A small-molecule ligand and the protein it binds are described below.
Small molecule (SMILES): CC(=O)N[C@H]1[C@H](O[C@H]2[C@H](O)[C@@H](NC(C)=O)CO[C@@H]2CO)O[C@H](CO)[C@@H](O[C@@H]2O[C@H](CO)[C@@H](O)[C@H](O)[C@@H]2O)[C@@H]1O

Binding-site contacts:
Ligand atom O3 contacts residue TYR16 of chain 1.A at 4.2 Å.
Ligand atom N2 contacts residue ASN70 of chain 1.A at 2.9 Å (h-bond).
Ligand atom N2 contacts residue THR72 of chain 1.A at 3.9 Å.
Ligand atom C4 contacts residue ASN70 of chain 1.A at 4.2 Å.
Ligand atom C3 contacts residue TYR16 of chain 1.A at 3.8 Å (hydrophobic).
Ligand atom C6 contacts residue ILE18 of chain 1.A at 4.4 Å (hydrophobic).
Ligand atom C7 contacts residue ASN39 of chain 1.A at 3.6 Å.
Ligand atom C1 contacts residue VAL38 of chain 1.A at 4.1 Å (hydrophobic).
Ligand atom C3 contacts residue ASN39 of chain 1.A at 3.8 Å.
Ligand atom C2 contacts residue TYR16 of chain 1.A at 3.9 Å (hydrophobic).
Ligand atom C6 contacts residue ASN70 of chain 1.A at 4.3 Å.
Ligand atom O5 contacts residue ASN70 of chain 1.A at 2.4 Å (h-bond).
Ligand atom O6 contacts residue GLN14 of chain 1.A at 4.1 Å.
Ligand atom O4 contacts residue VAL38 of chain 1.A at 4.2 Å.
Ligand atom N2 contacts residue LEU36 of chain 1.A at 4.4 Å.
Ligand atom C3 contacts residue LEU36 of chain 1.A at 4.3 Å (hydrophobic).
Ligand atom O5 contacts residue VAL38 of chain 1.A at 4.0 Å.
Ligand atom C2 contacts residue ASN39 of chain 1.A at 4.0 Å.
Ligand atom C8 contacts residue ASN39 of chain 1.A at 3.3 Å.
Ligand atom C1 contacts residue TYR16 of chain 1.A at 4.3 Å (hydrophobic).
Ligand atom C6 contacts residue HIS68 of chain 1.A at 3.6 Å.
Ligand atom C5 contacts residue ASN70 of chain 1.A at 3.4 Å.
Ligand atom C1 contacts residue THR72 of chain 1.A at 3.9 Å.
Ligand atom C7 contacts residue ASN70 of chain 1.A at 3.6 Å.
Ligand atom O3 contacts residue LEU36 of chain 1.A at 3.4 Å.
Ligand atom C2 contacts residue VAL38 of chain 1.A at 3.7 Å (hydrophobic).
Ligand atom C8 contacts residue HIS68 of chain 1.A at 4.2 Å.
Ligand atom O7 contacts residue ASN70 of chain 1.A at 3.6 Å (h-bond).
Ligand atom O5 contacts residue HIS68 of chain 1.A at 4.3 Å.
Ligand atom O6 contacts residue ILE18 of chain 1.A at 3.5 Å.
Ligand atom C3 contacts residue ASN70 of chain 1.A at 3.7 Å.
Ligand atom N2 contacts residue ASN39 of chain 1.A at 3.0 Å (h-bond).
Ligand atom O3 contacts residue ASN39 of chain 1.A at 3.9 Å.
Ligand atom C2 contacts residue LEU36 of chain 1.A at 4.3 Å (hydrophobic).
Ligand atom C2 contacts residue ASN70 of chain 1.A at 2.7 Å.
Ligand atom N2 contacts residue VAL38 of chain 1.A at 4.3 Å.
Ligand atom O6 contacts residue TYR16 of chain 1.A at 4.0 Å.
Ligand atom C6 contacts residue TYR16 of chain 1.A at 3.5 Å (hydrophobic).
Ligand atom C1 contacts residue ASN70 of chain 1.A at 1.4 Å.
Ligand atom C5 contacts residue HIS68 of chain 1.A at 3.8 Å.

Sequence of chain 1.A:
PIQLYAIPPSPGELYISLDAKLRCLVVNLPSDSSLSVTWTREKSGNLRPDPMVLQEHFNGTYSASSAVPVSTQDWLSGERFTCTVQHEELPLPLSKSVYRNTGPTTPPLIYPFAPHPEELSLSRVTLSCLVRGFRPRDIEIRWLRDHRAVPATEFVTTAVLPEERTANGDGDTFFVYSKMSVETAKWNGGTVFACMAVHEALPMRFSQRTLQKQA